Sequence of chain 1.A:
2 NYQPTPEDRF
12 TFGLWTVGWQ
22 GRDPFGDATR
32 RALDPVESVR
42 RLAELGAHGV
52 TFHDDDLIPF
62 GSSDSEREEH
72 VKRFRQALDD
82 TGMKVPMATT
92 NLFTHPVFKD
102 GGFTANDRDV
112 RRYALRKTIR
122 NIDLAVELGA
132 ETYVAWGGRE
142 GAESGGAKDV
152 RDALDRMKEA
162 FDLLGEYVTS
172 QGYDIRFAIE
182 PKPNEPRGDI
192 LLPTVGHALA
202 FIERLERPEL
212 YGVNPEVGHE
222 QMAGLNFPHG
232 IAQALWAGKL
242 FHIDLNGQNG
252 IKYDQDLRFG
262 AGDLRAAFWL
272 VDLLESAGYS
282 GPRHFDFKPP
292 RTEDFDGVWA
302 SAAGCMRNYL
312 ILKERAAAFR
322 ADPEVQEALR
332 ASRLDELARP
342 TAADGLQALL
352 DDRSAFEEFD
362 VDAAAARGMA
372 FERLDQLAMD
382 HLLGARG

Binding-site contacts:
Ligand atom O4 contacts residue MN1 of chain 1.B at 2.1 Å.
Ligand atom O4 contacts residue ASP287 of chain 1.A at 3.0 Å (salt-bridge).
Ligand atom O6 contacts residue VAL135 of chain 1.A at 3.5 Å.
Ligand atom O5 contacts residue HIS54 of chain 1.A at 2.9 Å (h-bond).
Ligand atom C6 contacts residue HIS54 of chain 1.A at 3.4 Å.
Ligand atom O2 contacts residue TRP137 of chain 1.A at 3.9 Å.
Ligand atom O3 contacts residue GLU217 of chain 1.A at 3.1 Å (salt-bridge).
Ligand atom C4 contacts residue GLU181 of chain 1.A at 3.1 Å.
Ligand atom O2 contacts residue PHE26 of chain 3.A at 3.5 Å.
Ligand atom C6 contacts residue GLU181 of chain 1.A at 3.9 Å.
Ligand atom O6 contacts residue GLU181 of chain 1.A at 3.3 Å (salt-bridge).
Ligand atom C3 contacts residue GLU181 of chain 1.A at 3.8 Å.
Ligand atom C1 contacts residue HIS54 of chain 1.A at 3.6 Å.
Ligand atom O1 contacts residue HIS54 of chain 1.A at 3.4 Å.
Ligand atom O3 contacts residue GLU181 of chain 1.A at 2.8 Å (salt-bridge).
Ligand atom C5 contacts residue GLU181 of chain 1.A at 4.1 Å.
Ligand atom O3 contacts residue ASP287 of chain 1.A at 2.8 Å (salt-bridge).
Ligand atom O3 contacts residue HIS220 of chain 1.A at 3.4 Å.
Ligand atom C3 contacts residue MN1 of chain 1.B at 3.1 Å.
Ligand atom O3 contacts residue MN1 of chain 1.B at 2.2 Å.
Ligand atom C5 contacts residue TRP16 of chain 1.A at 3.9 Å (hydrophobic).
Ligand atom O5 contacts residue PHE94 of chain 1.A at 4.0 Å.
Ligand atom O4 contacts residue GLU217 of chain 1.A at 4.2 Å.
Ligand atom C4 contacts residue MN1 of chain 1.B at 3.1 Å.
Ligand atom C1 contacts residue PHE94 of chain 1.A at 3.8 Å (hydrophobic).
Ligand atom O6 contacts residue TRP137 of chain 1.A at 3.2 Å.
Ligand atom C2 contacts residue TRP137 of chain 1.A at 3.5 Å (hydrophobic).
Ligand atom C1 contacts residue TRP137 of chain 1.A at 3.6 Å (hydrophobic).
Ligand atom O1 contacts residue PHE94 of chain 1.A at 4.1 Å.
Ligand atom O4 contacts residue ASP245 of chain 1.A at 2.8 Å (salt-bridge).
Ligand atom C5 contacts residue HIS54 of chain 1.A at 3.5 Å.
Ligand atom O4 contacts residue GLU181 of chain 1.A at 2.5 Å (salt-bridge).
Ligand atom C4 contacts residue ASP245 of chain 1.A at 4.2 Å.
Ligand atom C3 contacts residue ASP287 of chain 1.A at 3.1 Å.
Ligand atom O5 contacts residue TRP137 of chain 1.A at 3.6 Å.
Ligand atom C6 contacts residue THR90 of chain 1.A at 3.7 Å.
Ligand atom O6 contacts residue THR90 of chain 1.A at 3.6 Å.
Ligand atom C4 contacts residue ASP287 of chain 1.A at 3.6 Å.
Ligand atom O1 contacts residue TRP16 of chain 1.A at 3.6 Å.
Ligand atom C6 contacts residue TRP16 of chain 1.A at 4.1 Å (hydrophobic).

Sequence of chain 3.A:
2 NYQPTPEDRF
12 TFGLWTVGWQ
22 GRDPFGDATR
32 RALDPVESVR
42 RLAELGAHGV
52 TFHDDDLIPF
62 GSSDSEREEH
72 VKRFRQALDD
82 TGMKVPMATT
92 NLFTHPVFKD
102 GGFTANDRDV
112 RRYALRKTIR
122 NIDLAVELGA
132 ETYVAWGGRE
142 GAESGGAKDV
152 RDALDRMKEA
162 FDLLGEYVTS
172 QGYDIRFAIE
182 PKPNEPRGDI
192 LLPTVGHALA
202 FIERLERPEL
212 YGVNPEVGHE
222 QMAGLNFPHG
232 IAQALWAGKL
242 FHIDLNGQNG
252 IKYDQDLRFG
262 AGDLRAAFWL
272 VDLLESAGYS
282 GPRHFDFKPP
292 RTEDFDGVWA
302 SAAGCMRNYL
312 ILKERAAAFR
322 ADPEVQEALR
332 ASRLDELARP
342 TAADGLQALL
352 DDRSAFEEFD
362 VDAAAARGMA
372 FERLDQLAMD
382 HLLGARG

This small molecule binds to this protein.
Small molecule (SMILES): OC[C@H]1O[C@H](O)[C@H](O)[C@@H](O)[C@@H]1O